This small molecule binds to this protein.
Small molecule (SMILES): Nc1ncnc2c1ncn2[C@@H]1O[C@H](CO[P](=O)(O)O[P](=O)(O)NP(=O)(O)O)[C@@H](O)[C@H]1O

Sequence of chain 1.A:
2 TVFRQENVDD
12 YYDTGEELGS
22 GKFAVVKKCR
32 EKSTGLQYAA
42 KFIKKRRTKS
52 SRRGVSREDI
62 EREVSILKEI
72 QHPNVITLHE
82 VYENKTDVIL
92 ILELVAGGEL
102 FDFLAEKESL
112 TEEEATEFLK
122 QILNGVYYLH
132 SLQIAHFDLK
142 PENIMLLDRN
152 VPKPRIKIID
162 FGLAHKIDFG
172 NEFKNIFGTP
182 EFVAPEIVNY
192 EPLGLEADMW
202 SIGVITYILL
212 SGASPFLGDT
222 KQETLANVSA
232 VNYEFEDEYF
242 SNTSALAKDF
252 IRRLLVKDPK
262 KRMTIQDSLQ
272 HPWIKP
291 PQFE

Binding-site contacts:
Ligand atom N6 contacts residue GLU94 of chain 1.A at 2.9 Å (salt-bridge).
Ligand atom C2' contacts residue ILE160 of chain 1.A at 3.7 Å (hydrophobic).
Ligand atom O3A contacts residue LYS42 of chain 1.A at 3.5 Å.
Ligand atom O2' contacts residue GLU100 of chain 1.A at 2.7 Å (salt-bridge).
Ligand atom O1G contacts residue GLY22 of chain 1.A at 3.6 Å.
Ligand atom O1B contacts residue PHE24 of chain 1.A at 3.5 Å.
Ligand atom O1G contacts residue LYS23 of chain 1.A at 2.8 Å (salt-bridge).
Ligand atom N1 contacts residue VAL96 of chain 1.A at 3.1 Å (h-bond).
Ligand atom O3G contacts residue ASP161 of chain 1.A at 2.9 Å (salt-bridge).
Ligand atom C2 contacts residue VAL96 of chain 1.A at 3.2 Å (hydrophobic).
Ligand atom O1B contacts residue LYS42 of chain 1.A at 2.9 Å (salt-bridge).
Ligand atom C4 contacts residue MET146 of chain 1.A at 3.6 Å (hydrophobic).
Ligand atom O3G contacts residue LYS23 of chain 1.A at 3.7 Å.
Ligand atom O5' contacts residue VAL27 of chain 1.A at 3.6 Å.
Ligand atom O2B contacts residue PHE24 of chain 1.A at 2.9 Å (h-bond).
Ligand atom O4' contacts residue VAL27 of chain 1.A at 3.4 Å.
Ligand atom O4' contacts residue GLY20 of chain 1.A at 3.6 Å.
Ligand atom C6 contacts residue ALA40 of chain 1.A at 3.5 Å (hydrophobic).
Ligand atom O3' contacts residue GLU100 of chain 1.A at 3.1 Å (salt-bridge).
Ligand atom O2B contacts residue GLY22 of chain 1.A at 3.0 Å.
Ligand atom O1A contacts residue LYS42 of chain 1.A at 2.8 Å (salt-bridge).
Ligand atom C3' contacts residue ILE160 of chain 1.A at 3.7 Å (hydrophobic).
Ligand atom O3G contacts residue ASP139 of chain 1.A at 3.5 Å (salt-bridge).
Ligand atom O2' contacts residue LEU19 of chain 1.A at 3.7 Å.
Ligand atom C2' contacts residue GLU100 of chain 1.A at 3.6 Å.
Ligand atom N3B contacts residue ASP161 of chain 1.A at 3.3 Å (salt-bridge).
Ligand atom N1 contacts residue ALA40 of chain 1.A at 3.6 Å.
Ligand atom N3 contacts residue MET146 of chain 1.A at 3.4 Å (h-bond).
Ligand atom C8 contacts residue ILE160 of chain 1.A at 3.6 Å (hydrophobic).
Ligand atom PG contacts residue ASP161 of chain 1.A at 3.6 Å.
Ligand atom C5' contacts residue SER21 of chain 1.A at 3.7 Å.
Ligand atom C4' contacts residue SER21 of chain 1.A at 3.7 Å.
Ligand atom PA contacts residue LYS42 of chain 1.A at 3.7 Å.
Ligand atom O1A contacts residue ASP161 of chain 1.A at 3.6 Å.
Ligand atom O2G contacts residue ASP161 of chain 1.A at 3.7 Å.
Ligand atom C2 contacts residue MET146 of chain 1.A at 3.7 Å (hydrophobic).
Ligand atom O2A contacts residue ASP161 of chain 1.A at 3.1 Å.
Ligand atom O2G contacts residue GLY22 of chain 1.A at 3.7 Å.
Ligand atom O2B contacts residue LYS23 of chain 1.A at 3.3 Å (salt-bridge).
Ligand atom O2B contacts residue ALA25 of chain 1.A at 3.1 Å (h-bond).